Sequence of chain 1.B:
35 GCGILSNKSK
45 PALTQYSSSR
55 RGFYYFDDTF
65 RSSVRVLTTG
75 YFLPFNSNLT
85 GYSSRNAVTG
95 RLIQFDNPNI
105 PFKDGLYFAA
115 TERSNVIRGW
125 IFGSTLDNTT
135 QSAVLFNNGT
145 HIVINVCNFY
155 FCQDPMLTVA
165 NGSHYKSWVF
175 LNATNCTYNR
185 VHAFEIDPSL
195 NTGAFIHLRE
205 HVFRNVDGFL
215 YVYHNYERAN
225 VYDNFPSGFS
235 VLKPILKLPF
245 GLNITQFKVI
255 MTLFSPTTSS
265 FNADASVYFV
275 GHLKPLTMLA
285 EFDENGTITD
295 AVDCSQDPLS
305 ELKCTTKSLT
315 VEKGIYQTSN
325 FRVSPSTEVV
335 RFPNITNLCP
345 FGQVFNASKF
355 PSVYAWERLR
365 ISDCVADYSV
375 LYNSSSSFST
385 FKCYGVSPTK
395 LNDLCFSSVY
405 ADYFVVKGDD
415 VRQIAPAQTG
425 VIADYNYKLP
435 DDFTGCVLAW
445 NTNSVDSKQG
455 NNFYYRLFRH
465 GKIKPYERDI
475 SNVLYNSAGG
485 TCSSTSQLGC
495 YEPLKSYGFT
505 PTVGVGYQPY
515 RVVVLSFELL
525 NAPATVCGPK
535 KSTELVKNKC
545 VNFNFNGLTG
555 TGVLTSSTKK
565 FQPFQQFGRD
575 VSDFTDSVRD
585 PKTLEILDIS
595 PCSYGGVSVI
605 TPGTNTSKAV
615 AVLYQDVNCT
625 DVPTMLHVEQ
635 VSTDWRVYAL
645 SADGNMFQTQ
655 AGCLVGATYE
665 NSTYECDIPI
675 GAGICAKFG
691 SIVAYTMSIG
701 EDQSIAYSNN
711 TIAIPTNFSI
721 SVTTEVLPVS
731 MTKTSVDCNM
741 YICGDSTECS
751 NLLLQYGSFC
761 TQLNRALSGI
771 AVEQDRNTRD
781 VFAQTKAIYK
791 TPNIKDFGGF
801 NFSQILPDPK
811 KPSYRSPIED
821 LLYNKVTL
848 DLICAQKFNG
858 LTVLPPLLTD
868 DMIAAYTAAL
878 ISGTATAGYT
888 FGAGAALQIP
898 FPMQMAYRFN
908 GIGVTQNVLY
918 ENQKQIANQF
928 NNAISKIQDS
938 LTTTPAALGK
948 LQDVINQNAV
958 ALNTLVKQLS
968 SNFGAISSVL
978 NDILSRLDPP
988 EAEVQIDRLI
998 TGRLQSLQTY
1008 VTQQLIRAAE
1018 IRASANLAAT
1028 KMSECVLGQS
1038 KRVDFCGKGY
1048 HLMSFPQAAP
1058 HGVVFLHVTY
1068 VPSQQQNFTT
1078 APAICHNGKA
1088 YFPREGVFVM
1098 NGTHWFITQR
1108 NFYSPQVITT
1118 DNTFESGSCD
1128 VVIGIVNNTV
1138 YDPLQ

Binding-site contacts:
Ligand atom C8 contacts residue ASN609 of chain 1.B at 4.4 Å.
Ligand atom C4 contacts residue ASN609 of chain 1.B at 4.3 Å.
Ligand atom C5 contacts residue ASN609 of chain 1.B at 3.7 Å.
Ligand atom C3 contacts residue ASN609 of chain 1.B at 3.9 Å.
Ligand atom O7 contacts residue ASN609 of chain 1.B at 3.1 Å (h-bond).
Ligand atom C2 contacts residue ASN609 of chain 1.B at 2.5 Å.
Ligand atom O5 contacts residue ASN609 of chain 1.B at 2.4 Å (h-bond).
Ligand atom C1 contacts residue ASN609 of chain 1.B at 1.5 Å.
Ligand atom C7 contacts residue ASN609 of chain 1.B at 3.2 Å.
Ligand atom N2 contacts residue ASN609 of chain 1.B at 2.9 Å (h-bond).

The small molecule below binds the protein below.
Small molecule (SMILES): CC(=O)N[C@@H]1[C@@H](O)[C@H](O)[C@@H](CO)O[C@H]1O